Sequence of chain 3.A:
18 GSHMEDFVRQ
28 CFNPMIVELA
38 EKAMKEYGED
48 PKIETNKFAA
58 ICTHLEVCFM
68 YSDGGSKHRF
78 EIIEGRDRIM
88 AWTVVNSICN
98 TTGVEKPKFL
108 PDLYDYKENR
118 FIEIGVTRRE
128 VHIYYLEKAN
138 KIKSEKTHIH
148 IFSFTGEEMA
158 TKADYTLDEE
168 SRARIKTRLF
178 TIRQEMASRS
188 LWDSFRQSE

Binding-site contacts:
Ligand atom O15 contacts residue ASP109 of chain 3.A at 3.8 Å.
Ligand atom F28 contacts residue ALA57 of chain 3.A at 3.4 Å.
Ligand atom C14 contacts residue GLU120 of chain 3.A at 3.2 Å.
Ligand atom C05 contacts residue TYR44 of chain 3.A at 4.0 Å (hydrophobic).
Ligand atom N16 contacts residue TYR131 of chain 3.A at 4.0 Å.
Ligand atom C06 contacts residue TYR44 of chain 3.A at 3.3 Å (hydrophobic).
Ligand atom C14 contacts residue ILE121 of chain 3.A at 3.9 Å (hydrophobic).
Ligand atom C12 contacts residue ASP109 of chain 3.A at 3.8 Å.
Ligand atom O13 contacts residue MN1 of chain 3.C at 2.1 Å.
Ligand atom O13 contacts residue MN1 of chain 3.B at 2.5 Å.
Ligand atom C07 contacts residue TYR44 of chain 3.A at 3.6 Å (hydrophobic).
Ligand atom O13 contacts residue ASP109 of chain 3.A at 2.5 Å (salt-bridge).
Ligand atom C09 contacts residue MN1 of chain 3.C at 3.1 Å.
Ligand atom O15 contacts residue ILE121 of chain 3.A at 2.8 Å (h-bond).
Ligand atom C01 contacts residue ALA40 of chain 3.A at 4.1 Å (hydrophobic).
Ligand atom C12 contacts residue MN1 of chain 3.B at 3.0 Å.
Ligand atom O15 contacts residue GLU120 of chain 3.A at 2.8 Å (salt-bridge).
Ligand atom O13 contacts residue HIS61 of chain 3.A at 3.6 Å.
Ligand atom C14 contacts residue HIS61 of chain 3.A at 3.4 Å.
Ligand atom C04 contacts residue TYR44 of chain 3.A at 3.8 Å (hydrophobic).
Ligand atom C11 contacts residue MN1 of chain 3.C at 3.4 Å.
Ligand atom F26 contacts residue ILE58 of chain 3.A at 3.9 Å.
Ligand atom C12 contacts residue MN1 of chain 3.C at 3.0 Å.
Ligand atom O02 contacts residue GLU46 of chain 3.A at 3.9 Å.
Ligand atom N31 contacts residue GLU46 of chain 3.A at 4.2 Å.
Ligand atom O10 contacts residue LEU107 of chain 3.A at 3.6 Å.
Ligand atom O15 contacts residue HIS61 of chain 3.A at 2.8 Å (h-bond).
Ligand atom C01 contacts residue MET41 of chain 3.A at 4.2 Å (hydrophobic).
Ligand atom O15 contacts residue MN1 of chain 3.B at 1.9 Å.
Ligand atom C12 contacts residue HIS61 of chain 3.A at 3.8 Å.
Ligand atom F27 contacts residue HIS61 of chain 3.A at 4.2 Å.
Ligand atom O13 contacts residue GLU120 of chain 3.A at 3.0 Å (salt-bridge).
Ligand atom N08 contacts residue MN1 of chain 3.C at 4.1 Å.
Ligand atom C14 contacts residue MN1 of chain 3.B at 2.7 Å.
Ligand atom O10 contacts residue MN1 of chain 3.C at 2.6 Å.
Ligand atom F28 contacts residue ILE58 of chain 3.A at 3.7 Å.
Ligand atom O10 contacts residue GLU81 of chain 3.A at 4.2 Å.
Ligand atom C12 contacts residue GLU120 of chain 3.A at 3.4 Å.
Ligand atom O13 contacts residue GLU81 of chain 3.A at 4.0 Å.
Ligand atom N16 contacts residue MN1 of chain 3.B at 4.1 Å.

A protein and the small-molecule ligand that binds it are described below.
Small molecule (SMILES): COc1cc(CCNC(=O)c2[nH]c(-c3ccccc3C(F)(F)F)nc(=O)c2O)ccn1